Sequence of chain 1.I:
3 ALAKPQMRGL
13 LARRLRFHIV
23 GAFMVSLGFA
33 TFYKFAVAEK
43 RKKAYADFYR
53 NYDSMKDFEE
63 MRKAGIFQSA

Sequence of chain 1.A:
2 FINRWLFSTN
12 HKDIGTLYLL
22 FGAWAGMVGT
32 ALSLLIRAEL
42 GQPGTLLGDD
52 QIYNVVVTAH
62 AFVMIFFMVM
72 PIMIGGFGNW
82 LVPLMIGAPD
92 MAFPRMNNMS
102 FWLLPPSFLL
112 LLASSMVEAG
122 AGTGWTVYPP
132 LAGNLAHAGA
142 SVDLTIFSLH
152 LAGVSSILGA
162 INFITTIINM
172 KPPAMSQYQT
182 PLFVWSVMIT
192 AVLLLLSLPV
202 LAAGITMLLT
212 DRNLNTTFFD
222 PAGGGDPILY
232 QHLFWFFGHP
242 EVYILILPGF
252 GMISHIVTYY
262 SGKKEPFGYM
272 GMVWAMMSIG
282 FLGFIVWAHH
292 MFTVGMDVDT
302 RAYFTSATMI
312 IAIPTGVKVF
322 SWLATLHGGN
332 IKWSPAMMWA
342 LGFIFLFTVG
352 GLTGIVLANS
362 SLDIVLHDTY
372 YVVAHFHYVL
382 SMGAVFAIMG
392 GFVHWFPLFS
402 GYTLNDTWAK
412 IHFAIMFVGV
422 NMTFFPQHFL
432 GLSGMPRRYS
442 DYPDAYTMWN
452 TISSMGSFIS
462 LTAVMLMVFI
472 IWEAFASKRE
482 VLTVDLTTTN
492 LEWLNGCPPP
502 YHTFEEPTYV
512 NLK

Binding-site contacts:
Ligand atom C18 contacts residue HIS328 of chain 1.A at 4.1 Å.
Ligand atom C46 contacts residue PHE321 of chain 1.A at 4.0 Å (hydrophobic).
Ligand atom C1 contacts residue VAL61 of chain 1.B at 3.8 Å (hydrophobic).
Ligand atom C37 contacts residue ILE41 of chain 1.B at 4.2 Å (hydrophobic).
Ligand atom C52 contacts residue ILE64 of chain 1.B at 4.0 Å (hydrophobic).
Ligand atom C18 contacts residue ALA325 of chain 1.A at 3.8 Å (hydrophobic).
Ligand atom C18 contacts residue PHE268 of chain 1.A at 3.9 Å (hydrophobic).
Ligand atom O61 contacts residue HIS52 of chain 1.B at 3.3 Å.
Ligand atom O7 contacts residue ALA14 of chain 1.I at 4.2 Å.
Ligand atom C52 contacts residue PRO69 of chain 1.B at 4.1 Å (hydrophobic).
Ligand atom O7 contacts residue LEU17 of chain 1.I at 4.0 Å.
Ligand atom C25 contacts residue MET45 of chain 1.B at 4.2 Å (hydrophobic).
Ligand atom C34 contacts residue PHE321 of chain 1.A at 4.2 Å (hydrophobic).
Ligand atom C52 contacts residue LEU68 of chain 1.B at 3.9 Å (hydrophobic).
Ligand atom C31 contacts residue ILE41 of chain 1.B at 4.0 Å (hydrophobic).
Ligand atom C28 contacts residue LEU324 of chain 1.A at 4.1 Å (hydrophobic).
Ligand atom C49 contacts residue TRP65 of chain 1.B at 3.6 Å (hydrophobic).
Ligand atom O61 contacts residue MET56 of chain 1.B at 3.5 Å.
Ligand atom O49 contacts residue GLU60 of chain 1.B at 3.4 Å.
Ligand atom C2 contacts residue LEU17 of chain 1.I at 4.0 Å (hydrophobic).
Ligand atom O49 contacts residue VAL61 of chain 1.B at 3.6 Å.
Ligand atom O16 contacts residue LEU17 of chain 1.I at 4.0 Å.
Ligand atom C19 contacts residue ALA325 of chain 1.A at 3.7 Å (hydrophobic).
Ligand atom C40 contacts residue ILE41 of chain 1.B at 3.8 Å (hydrophobic).
Ligand atom C37 contacts residue TRP65 of chain 1.B at 3.7 Å (hydrophobic).
Ligand atom C46 contacts residue PHE25 of chain 1.I at 4.0 Å (hydrophobic).
Ligand atom C28 contacts residue ALA325 of chain 1.A at 3.9 Å (hydrophobic).
Ligand atom C40 contacts residue TRP65 of chain 1.B at 4.2 Å (hydrophobic).
Ligand atom O5 contacts residue PHE268 of chain 1.A at 4.1 Å.
Ligand atom C34 contacts residue ILE41 of chain 1.B at 4.0 Å (hydrophobic).
Ligand atom O22 contacts residue ALA325 of chain 1.A at 3.7 Å.
Ligand atom C6 contacts residue VAL61 of chain 1.B at 4.0 Å (hydrophobic).
Ligand atom C49 contacts residue PHE321 of chain 1.A at 4.1 Å (hydrophobic).
Ligand atom C57 contacts residue MET56 of chain 1.B at 4.2 Å (hydrophobic).
Ligand atom C43 contacts residue TRP65 of chain 1.B at 3.9 Å (hydrophobic).
Ligand atom C25 contacts residue LEU17 of chain 1.I at 4.2 Å (hydrophobic).
Ligand atom C52 contacts residue PHE321 of chain 1.A at 3.8 Å (hydrophobic).
Ligand atom C40 contacts residue PHE321 of chain 1.A at 3.6 Å (hydrophobic).
Ligand atom C19 contacts residue LEU17 of chain 1.I at 4.1 Å (hydrophobic).
Ligand atom C19 contacts residue HIS328 of chain 1.A at 3.4 Å.

Sequence of chain 1.B:
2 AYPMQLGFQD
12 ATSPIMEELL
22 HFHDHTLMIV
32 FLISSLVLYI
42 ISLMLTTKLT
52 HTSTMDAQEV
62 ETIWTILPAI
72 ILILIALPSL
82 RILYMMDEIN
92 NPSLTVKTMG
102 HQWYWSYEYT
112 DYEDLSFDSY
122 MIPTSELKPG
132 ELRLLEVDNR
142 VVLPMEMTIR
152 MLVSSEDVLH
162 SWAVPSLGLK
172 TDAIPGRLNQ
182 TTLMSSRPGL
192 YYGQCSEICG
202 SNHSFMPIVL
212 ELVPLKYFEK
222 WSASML

The small molecule below binds the protein below.
Small molecule (SMILES): CCCCCCCCCCOCCO[C@H]1O[C@H](CO)[C@@H](O)[C@H](O)[C@@H]1O